The protein below binds the small molecule below.
Small molecule (SMILES): N[C@@H](CS)C(=O)O

Sequence of chain 1.F:
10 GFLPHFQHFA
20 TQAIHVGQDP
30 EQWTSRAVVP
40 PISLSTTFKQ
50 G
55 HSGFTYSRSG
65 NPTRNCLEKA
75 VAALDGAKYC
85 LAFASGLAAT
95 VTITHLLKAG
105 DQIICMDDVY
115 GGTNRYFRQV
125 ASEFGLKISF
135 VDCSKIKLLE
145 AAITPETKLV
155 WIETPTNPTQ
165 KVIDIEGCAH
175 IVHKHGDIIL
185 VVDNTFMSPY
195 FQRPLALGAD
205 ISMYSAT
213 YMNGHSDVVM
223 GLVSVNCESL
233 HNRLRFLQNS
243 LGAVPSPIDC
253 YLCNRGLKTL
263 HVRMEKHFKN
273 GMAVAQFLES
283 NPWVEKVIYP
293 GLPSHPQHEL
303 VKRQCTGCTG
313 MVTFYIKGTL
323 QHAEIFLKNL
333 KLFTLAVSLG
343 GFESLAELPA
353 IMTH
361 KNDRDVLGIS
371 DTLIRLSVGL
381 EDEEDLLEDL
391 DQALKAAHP

Binding-site contacts:
Ligand atom SG contacts residue THR59 of chain 1.F at 3.7 Å.
Ligand atom C contacts residue ARG119 of chain 1.E at 3.4 Å.
Ligand atom N contacts residue ARG62 of chain 1.F at 4.2 Å.
Ligand atom N contacts residue TYR114 of chain 1.E at 3.4 Å (h-bond).
Ligand atom OXT contacts residue ASN241 of chain 1.F at 2.9 Å (h-bond).
Ligand atom O contacts residue ASN241 of chain 1.F at 3.8 Å.
Ligand atom O contacts residue TYR114 of chain 1.E at 2.7 Å (h-bond).
Ligand atom SG contacts residue SER63 of chain 1.F at 3.9 Å.
Ligand atom C contacts residue ASN241 of chain 1.F at 3.8 Å.
Ligand atom C contacts residue ARG62 of chain 1.F at 3.9 Å.
Ligand atom C contacts residue TYR114 of chain 1.E at 3.3 Å (hydrophobic).
Ligand atom OXT contacts residue ARG119 of chain 1.E at 3.1 Å (salt-bridge).
Ligand atom N contacts residue SER63 of chain 1.F at 4.5 Å.
Ligand atom N contacts residue TYR60 of chain 1.F at 3.9 Å.
Ligand atom OXT contacts residue SER63 of chain 1.F at 3.9 Å.
Ligand atom C contacts residue SER63 of chain 1.F at 4.2 Å.
Ligand atom CA contacts residue TYR114 of chain 1.E at 3.3 Å (hydrophobic).
Ligand atom N contacts residue 5OW212 of chain 1.E at 2.8 Å (h-bond).
Ligand atom O contacts residue ARG62 of chain 1.F at 2.9 Å (salt-bridge).
Ligand atom O contacts residue ARG119 of chain 1.E at 2.9 Å (salt-bridge).
Ligand atom CA contacts residue 5OW212 of chain 1.E at 3.8 Å.
Ligand atom OXT contacts residue ARG62 of chain 1.F at 4.2 Å.

Sequence of chain 1.E:
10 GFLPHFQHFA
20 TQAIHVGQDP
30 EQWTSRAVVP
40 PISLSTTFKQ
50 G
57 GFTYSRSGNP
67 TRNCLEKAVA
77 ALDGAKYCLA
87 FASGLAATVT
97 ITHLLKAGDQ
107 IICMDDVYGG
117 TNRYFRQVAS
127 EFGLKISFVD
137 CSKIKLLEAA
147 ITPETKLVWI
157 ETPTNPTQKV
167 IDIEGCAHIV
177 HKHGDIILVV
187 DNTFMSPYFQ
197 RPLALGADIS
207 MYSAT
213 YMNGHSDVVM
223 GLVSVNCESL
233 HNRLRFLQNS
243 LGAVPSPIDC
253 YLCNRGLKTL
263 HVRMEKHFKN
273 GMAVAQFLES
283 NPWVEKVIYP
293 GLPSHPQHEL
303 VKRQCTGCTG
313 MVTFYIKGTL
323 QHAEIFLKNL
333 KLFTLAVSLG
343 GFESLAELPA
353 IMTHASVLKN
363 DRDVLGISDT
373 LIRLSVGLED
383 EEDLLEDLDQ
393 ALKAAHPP